Sequence of chain 1.B:
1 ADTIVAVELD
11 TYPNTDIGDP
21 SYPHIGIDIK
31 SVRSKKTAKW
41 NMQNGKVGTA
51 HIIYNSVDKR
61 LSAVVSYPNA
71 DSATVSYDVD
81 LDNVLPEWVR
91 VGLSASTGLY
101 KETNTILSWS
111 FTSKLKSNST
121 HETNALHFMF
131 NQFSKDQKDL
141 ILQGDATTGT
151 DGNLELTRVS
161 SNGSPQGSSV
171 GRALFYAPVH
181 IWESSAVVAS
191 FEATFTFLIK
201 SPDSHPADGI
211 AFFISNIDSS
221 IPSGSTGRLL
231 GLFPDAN

This protein binds this small molecule.
Small molecule (SMILES): CCN(CC)c1ccc2c(c1)Oc1cc(N(CC)CC)ccc1C2c1ccccc1C(=O)OCCOCCOCCn1cc(CO[C@H]2O[C@H](CO)[C@@H](O)[C@H](O)[C@@H]2O)nn1

Binding-site contacts:
Ligand atom O5M contacts residue GLY98 of chain 1.B at 4.1 Å.
Ligand atom O4M contacts residue ASP208 of chain 1.B at 2.6 Å (salt-bridge).
Ligand atom C14 contacts residue TYR12 of chain 1.B at 3.5 Å (hydrophobic).
Ligand atom C5C contacts residue LEU99 of chain 1.B at 3.7 Å (hydrophobic).
Ligand atom O5M contacts residue TYR100 of chain 1.B at 4.1 Å.
Ligand atom C4M contacts residue ASN14 of chain 1.B at 3.9 Å.
Ligand atom C6M contacts residue ALA207 of chain 1.B at 3.6 Å (hydrophobic).
Ligand atom C5M contacts residue ASP208 of chain 1.B at 4.2 Å.
Ligand atom O7P contacts residue LEU99 of chain 1.B at 4.0 Å.
Ligand atom O4M contacts residue TYR12 of chain 1.B at 3.8 Å.
Ligand atom C4M contacts residue ASP208 of chain 1.B at 3.5 Å.
Ligand atom C6C contacts residue LEU99 of chain 1.B at 3.6 Å (hydrophobic).
Ligand atom O3M contacts residue ARG228 of chain 1.B at 3.0 Å (salt-bridge).
Ligand atom O6M contacts residue ASP208 of chain 1.B at 2.9 Å (salt-bridge).
Ligand atom O3M contacts residue GLY227 of chain 1.B at 3.6 Å.
Ligand atom N1T contacts residue TYR12 of chain 1.B at 2.7 Å (h-bond).
Ligand atom O6M contacts residue LEU99 of chain 1.B at 3.5 Å (h-bond).
Ligand atom O6M contacts residue GLY98 of chain 1.B at 3.6 Å (h-bond).
Ligand atom C5M contacts residue LEU99 of chain 1.B at 4.1 Å (hydrophobic).
Ligand atom C5T contacts residue TYR12 of chain 1.B at 3.9 Å (hydrophobic).
Ligand atom C6M contacts residue TYR100 of chain 1.B at 3.9 Å (hydrophobic).
Ligand atom C6M contacts residue TYR12 of chain 1.B at 3.4 Å (hydrophobic).
Ligand atom N2T contacts residue TYR12 of chain 1.B at 3.2 Å (h-bond).
Ligand atom C4M contacts residue ARG228 of chain 1.B at 3.9 Å.
Ligand atom O6M contacts residue TYR100 of chain 1.B at 3.2 Å (h-bond).
Ligand atom C5M contacts residue TYR12 of chain 1.B at 3.8 Å (hydrophobic).
Ligand atom O6M contacts residue ALA207 of chain 1.B at 3.0 Å.
Ligand atom O4M contacts residue ASN14 of chain 1.B at 2.9 Å (h-bond).
Ligand atom O4M contacts residue ARG228 of chain 1.B at 3.3 Å (salt-bridge).
Ligand atom O4M contacts residue GLY227 of chain 1.B at 3.9 Å.
Ligand atom C1M contacts residue LEU99 of chain 1.B at 3.6 Å (hydrophobic).
Ligand atom C6M contacts residue ASP208 of chain 1.B at 3.7 Å.
Ligand atom C14 contacts residue TYR100 of chain 1.B at 4.1 Å (hydrophobic).
Ligand atom C3M contacts residue ASN14 of chain 1.B at 4.2 Å.
Ligand atom O5M contacts residue LEU99 of chain 1.B at 3.0 Å (h-bond).
Ligand atom O2M contacts residue GLY98 of chain 1.B at 3.5 Å.
Ligand atom C1 contacts residue LEU99 of chain 1.B at 3.9 Å (hydrophobic).
Ligand atom O2M contacts residue LEU99 of chain 1.B at 3.5 Å (h-bond).
Ligand atom C3M contacts residue ARG228 of chain 1.B at 4.0 Å.
Ligand atom C4M contacts residue GLY227 of chain 1.B at 4.0 Å.